Sequence of chain 3.B:
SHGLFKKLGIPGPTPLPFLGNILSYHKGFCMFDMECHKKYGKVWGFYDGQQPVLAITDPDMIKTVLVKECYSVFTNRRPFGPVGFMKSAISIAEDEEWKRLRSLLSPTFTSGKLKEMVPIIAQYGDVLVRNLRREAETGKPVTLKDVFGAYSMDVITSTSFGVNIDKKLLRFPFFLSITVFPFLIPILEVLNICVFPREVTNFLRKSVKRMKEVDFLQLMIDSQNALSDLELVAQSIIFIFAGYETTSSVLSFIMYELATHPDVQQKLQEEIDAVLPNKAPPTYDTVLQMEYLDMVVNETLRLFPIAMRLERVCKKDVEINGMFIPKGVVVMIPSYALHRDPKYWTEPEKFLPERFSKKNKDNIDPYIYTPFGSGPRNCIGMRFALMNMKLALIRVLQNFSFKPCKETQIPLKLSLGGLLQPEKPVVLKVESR

The small molecule below binds the protein below.
Small molecule (SMILES): CC(C)(C)OC(=O)N[C@@H](CS[C@@H](Cc1ccccc1)C(=O)NCCc1cccnc1)Cc1cccc2ccccc12

Binding-site contacts:
Ligand atom C35 contacts residue ILE281 of chain 3.B at 3.8 Å (hydrophobic).
Ligand atom C26 contacts residue ALA285 of chain 3.B at 3.7 Å (hydrophobic).
Ligand atom N22 contacts residue SER99 of chain 3.B at 3.8 Å.
Ligand atom C06 contacts residue PHE193 of chain 3.B at 4.0 Å (hydrophobic).
Ligand atom C41 contacts residue PHE193 of chain 3.B at 3.9 Å (hydrophobic).
Ligand atom N08 contacts residue PHE88 of chain 3.B at 3.5 Å.
Ligand atom C39 contacts residue PHE284 of chain 3.B at 3.6 Å (hydrophobic).
Ligand atom C17 contacts residue ILE349 of chain 3.B at 3.7 Å (hydrophobic).
Ligand atom C35 contacts residue ILE100 of chain 3.B at 3.3 Å (hydrophobic).
Ligand atom C17 contacts residue ARG352 of chain 3.B at 3.9 Å.
Ligand atom C18 contacts residue ARG352 of chain 3.B at 3.3 Å.
Ligand atom O21 contacts residue HEM1 of chain 3.E at 3.8 Å.
Ligand atom C36 contacts residue ILE281 of chain 3.B at 3.5 Å (hydrophobic).
Ligand atom C30 contacts residue PHE284 of chain 3.B at 3.5 Å (hydrophobic).
Ligand atom C17 contacts residue ALA350 of chain 3.B at 3.0 Å (hydrophobic).
Ligand atom C34 contacts residue PHE221 of chain 3.B at 3.8 Å (hydrophobic).
Ligand atom C40 contacts residue PHE284 of chain 3.B at 3.4 Å (hydrophobic).
Ligand atom C37 contacts residue ILE281 of chain 3.B at 3.9 Å (hydrophobic).
Ligand atom C25 contacts residue ALA285 of chain 3.B at 3.7 Å (hydrophobic).
Ligand atom C16 contacts residue ILE349 of chain 3.B at 3.2 Å (hydrophobic).
Ligand atom C29 contacts residue THR289 of chain 3.B at 3.5 Å.
Ligand atom N27 contacts residue HEM1 of chain 3.E at 2.8 Å.
Ligand atom C36 contacts residue PHE221 of chain 3.B at 4.0 Å (hydrophobic).
Ligand atom O07 contacts residue PHE193 of chain 3.B at 3.5 Å.
Ligand atom O21 contacts residue SER99 of chain 3.B at 3.0 Å.
Ligand atom C35 contacts residue PHE221 of chain 3.B at 3.7 Å (hydrophobic).
Ligand atom C28 contacts residue THR289 of chain 3.B at 3.4 Å.
Ligand atom C29 contacts residue PHE284 of chain 3.B at 4.0 Å (hydrophobic).
Ligand atom C23 contacts residue SER99 of chain 3.B at 3.3 Å.
Ligand atom C01 contacts residue PHE193 of chain 3.B at 3.3 Å (hydrophobic).
Ligand atom C28 contacts residue HEM1 of chain 3.E at 4.0 Å.
Ligand atom C26 contacts residue HEM1 of chain 3.E at 3.3 Å.
Ligand atom C23 contacts residue ILE281 of chain 3.B at 3.8 Å (hydrophobic).
Ligand atom C18 contacts residue ALA350 of chain 3.B at 3.6 Å (hydrophobic).
Ligand atom C36 contacts residue MET94 of chain 3.B at 3.5 Å (hydrophobic).
Ligand atom O21 contacts residue ARG85 of chain 3.B at 3.8 Å.
Ligand atom C20 contacts residue SER99 of chain 3.B at 3.9 Å.
Ligand atom C31 contacts residue PHE88 of chain 3.B at 3.5 Å (hydrophobic).
Ligand atom C34 contacts residue ILE100 of chain 3.B at 3.6 Å (hydrophobic).
Ligand atom C16 contacts residue ALA350 of chain 3.B at 3.6 Å (hydrophobic).